A protein and the small-molecule ligand that binds it are described below.
Small molecule (SMILES): CC(=O)N[C@H]1[C@H](O[C@H]2[C@H](O)[C@@H](NC(C)=O)CO[C@@H]2CO)O[C@H](CO)[C@@H](O[C@@H]2O[C@H](CO)[C@@H](O)[C@H](O)[C@@H]2O)[C@@H]1O

Sequence of chain 1.D:
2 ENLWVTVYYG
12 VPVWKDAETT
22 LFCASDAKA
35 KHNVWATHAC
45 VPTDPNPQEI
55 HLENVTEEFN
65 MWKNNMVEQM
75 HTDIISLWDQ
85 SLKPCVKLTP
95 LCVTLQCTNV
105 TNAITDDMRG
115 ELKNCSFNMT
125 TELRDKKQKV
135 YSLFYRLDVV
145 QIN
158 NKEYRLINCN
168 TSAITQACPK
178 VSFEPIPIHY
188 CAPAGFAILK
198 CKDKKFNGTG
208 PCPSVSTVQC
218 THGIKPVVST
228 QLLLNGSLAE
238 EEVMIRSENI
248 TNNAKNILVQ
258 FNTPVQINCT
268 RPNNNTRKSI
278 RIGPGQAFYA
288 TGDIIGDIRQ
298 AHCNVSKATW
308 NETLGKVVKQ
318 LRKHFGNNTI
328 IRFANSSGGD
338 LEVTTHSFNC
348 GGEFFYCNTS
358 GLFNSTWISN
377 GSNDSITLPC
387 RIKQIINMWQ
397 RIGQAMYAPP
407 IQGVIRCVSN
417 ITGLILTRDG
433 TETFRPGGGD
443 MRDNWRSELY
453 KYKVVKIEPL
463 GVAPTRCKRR

Binding-site contacts:
Ligand atom C8 contacts residue VAL104 of chain 1.D at 3.6 Å (hydrophobic).
Ligand atom C8 contacts residue ASN118 of chain 1.D at 4.4 Å.
Ligand atom C5 contacts residue ASN118 of chain 1.D at 3.7 Å.
Ligand atom O7 contacts residue ASN118 of chain 1.D at 3.2 Å (h-bond).
Ligand atom C7 contacts residue LEU137 of chain 1.D at 4.5 Å (hydrophobic).
Ligand atom C2 contacts residue ASN118 of chain 1.D at 2.5 Å.
Ligand atom C7 contacts residue VAL104 of chain 1.D at 3.9 Å (hydrophobic).
Ligand atom C8 contacts residue GLY289 of chain 1.D at 4.4 Å.
Ligand atom O7 contacts residue VAL104 of chain 1.D at 3.3 Å.
Ligand atom C3 contacts residue TYR135 of chain 1.D at 4.0 Å (hydrophobic).
Ligand atom N2 contacts residue ASN118 of chain 1.D at 2.9 Å (h-bond).
Ligand atom C3 contacts residue ASN118 of chain 1.D at 3.8 Å.
Ligand atom C8 contacts residue ASP290 of chain 1.D at 3.7 Å.
Ligand atom C7 contacts residue ASN118 of chain 1.D at 3.2 Å.
Ligand atom C1 contacts residue TYR135 of chain 1.D at 4.0 Å (hydrophobic).
Ligand atom C8 contacts residue LEU137 of chain 1.D at 3.9 Å (hydrophobic).
Ligand atom O7 contacts residue TYR135 of chain 1.D at 3.8 Å.
Ligand atom O5 contacts residue ASN118 of chain 1.D at 2.4 Å (h-bond).
Ligand atom N2 contacts residue TYR135 of chain 1.D at 3.7 Å.
Ligand atom C4 contacts residue ASN118 of chain 1.D at 4.2 Å.
Ligand atom C2 contacts residue TYR135 of chain 1.D at 4.2 Å (hydrophobic).
Ligand atom O3 contacts residue TYR135 of chain 1.D at 4.3 Å.
Ligand atom C1 contacts residue ASN118 of chain 1.D at 1.4 Å.